Binding-site contacts:
Ligand atom C2 contacts residue TYR175 of chain 1.A at 3.4 Å (hydrophobic).
Ligand atom O5' contacts residue ALA172 of chain 1.A at 3.7 Å.
Ligand atom N1 contacts residue GLY176 of chain 1.A at 3.7 Å.
Ligand atom O6 contacts residue PHE70 of chain 1.A at 3.3 Å.
Ligand atom N3 contacts residue PHE70 of chain 1.A at 3.5 Å.
Ligand atom O4 contacts residue PHE70 of chain 1.A at 3.8 Å.
Ligand atom N1 contacts residue PHE70 of chain 1.A at 3.3 Å.
Ligand atom N3 contacts residue TYR175 of chain 1.A at 3.2 Å (h-bond).
Ligand atom C2 contacts residue PHE71 of chain 1.A at 3.5 Å (hydrophobic).
Ligand atom O2 contacts residue THR69 of chain 1.A at 3.4 Å (h-bond).
Ligand atom O4' contacts residue GLY176 of chain 1.A at 3.4 Å (h-bond).
Ligand atom C6 contacts residue PHE70 of chain 1.A at 3.3 Å (hydrophobic).
Ligand atom C2' contacts residue THR69 of chain 1.A at 3.5 Å.
Ligand atom C6 contacts residue ARG30 of chain 1.A at 3.6 Å.
Ligand atom C4 contacts residue PHE71 of chain 1.A at 3.5 Å (hydrophobic).
Ligand atom C4 contacts residue PHE70 of chain 1.A at 3.6 Å (hydrophobic).
Ligand atom C5 contacts residue PHE70 of chain 1.A at 3.4 Å (hydrophobic).
Ligand atom O4' contacts residue PRO173 of chain 1.A at 3.5 Å (h-bond).
Ligand atom N1 contacts residue ARG30 of chain 1.A at 3.2 Å (salt-bridge).
Ligand atom O2 contacts residue PHE70 of chain 1.A at 3.7 Å.
Ligand atom O4 contacts residue PHE71 of chain 1.A at 3.5 Å (h-bond).
Ligand atom C5' contacts residue PRO173 of chain 1.A at 3.8 Å (hydrophobic).
Ligand atom O2' contacts residue THR69 of chain 1.A at 2.6 Å (h-bond).
Ligand atom O4' contacts residue ALA172 of chain 1.A at 3.7 Å.
Ligand atom C6 contacts residue GLY176 of chain 1.A at 3.8 Å.
Ligand atom C2 contacts residue PHE70 of chain 1.A at 3.7 Å (hydrophobic).
Ligand atom C1' contacts residue THR69 of chain 1.A at 3.7 Å.
Ligand atom C4' contacts residue PRO173 of chain 1.A at 3.4 Å (hydrophobic).
Ligand atom N3 contacts residue PHE71 of chain 1.A at 2.6 Å (h-bond).
Ligand atom O6 contacts residue ARG30 of chain 1.A at 3.6 Å (salt-bridge).
Ligand atom O2 contacts residue PHE71 of chain 1.A at 2.8 Å (h-bond).
Ligand atom N3 contacts residue PHE70 of chain 1.A at 3.6 Å.
Ligand atom C2 contacts residue PHE70 of chain 1.A at 3.5 Å (hydrophobic).
Ligand atom C4 contacts residue PHE70 of chain 1.A at 3.4 Å (hydrophobic).
Ligand atom N2 contacts residue PHE70 of chain 1.A at 3.8 Å.
Ligand atom C5 contacts residue PHE70 of chain 1.A at 3.6 Å (hydrophobic).
Ligand atom N1 contacts residue TYR175 of chain 1.A at 3.7 Å.
Ligand atom C4 contacts residue TYR175 of chain 1.A at 3.6 Å (hydrophobic).
Ligand atom O2 contacts residue TYR175 of chain 1.A at 3.8 Å.
Ligand atom N7 contacts residue PHE70 of chain 1.A at 3.8 Å.

Sequence of chain 1.A:
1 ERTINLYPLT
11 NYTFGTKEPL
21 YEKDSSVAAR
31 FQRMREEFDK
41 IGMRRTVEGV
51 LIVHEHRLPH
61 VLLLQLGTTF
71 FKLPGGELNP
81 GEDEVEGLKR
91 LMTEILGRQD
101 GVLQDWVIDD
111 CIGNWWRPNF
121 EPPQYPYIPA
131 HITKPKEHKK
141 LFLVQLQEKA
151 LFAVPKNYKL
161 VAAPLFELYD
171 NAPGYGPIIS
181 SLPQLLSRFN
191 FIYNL

This protein binds this small molecule.
Small molecule (SMILES): NC1=NC(=O)C2N=CN=C2N1.O=c1ccn([C@@H]2O[C@H](CO)[C@@H](OP(=O)(O)O)[C@H]2O)c(=O)[nH]1